Binding-site contacts:
Ligand atom C5 contacts residue ALA291 of chain 1.B at 3.7 Å (hydrophobic).
Ligand atom N2 contacts residue ASN288 of chain 1.B at 2.9 Å (h-bond).
Ligand atom O5 contacts residue TYR215 of chain 1.B at 3.9 Å.
Ligand atom O6 contacts residue TYR215 of chain 1.B at 4.0 Å.
Ligand atom C6 contacts residue NAG1 of chain 1.D at 4.4 Å.
Ligand atom C4 contacts residue ASN288 of chain 1.B at 4.2 Å.
Ligand atom C6 contacts residue ALA291 of chain 1.B at 3.8 Å (hydrophobic).
Ligand atom C2 contacts residue ASN288 of chain 1.B at 2.5 Å.
Ligand atom O7 contacts residue THR218 of chain 1.B at 2.4 Å (h-bond).
Ligand atom N2 contacts residue SER290 of chain 1.B at 4.0 Å.
Ligand atom C5 contacts residue ASN288 of chain 1.B at 3.7 Å.
Ligand atom C8 contacts residue THR218 of chain 1.B at 3.7 Å.
Ligand atom C3 contacts residue ASN288 of chain 1.B at 3.8 Å.
Ligand atom N2 contacts residue ASN216 of chain 1.B at 4.4 Å.
Ligand atom C2 contacts residue ASN216 of chain 1.B at 3.7 Å.
Ligand atom O5 contacts residue ASN216 of chain 1.B at 3.5 Å (h-bond).
Ligand atom O5 contacts residue ALA291 of chain 1.B at 4.3 Å.
Ligand atom O5 contacts residue ASN288 of chain 1.B at 2.4 Å (h-bond).
Ligand atom C3 contacts residue SER290 of chain 1.B at 4.5 Å.
Ligand atom C1 contacts residue ASN288 of chain 1.B at 1.4 Å.
Ligand atom C8 contacts residue ASN288 of chain 1.B at 4.2 Å.
Ligand atom C1 contacts residue SER290 of chain 1.B at 4.3 Å.
Ligand atom N2 contacts residue THR218 of chain 1.B at 4.0 Å.
Ligand atom O6 contacts residue ASN216 of chain 1.B at 3.4 Å (h-bond).
Ligand atom C7 contacts residue THR218 of chain 1.B at 3.1 Å.
Ligand atom C7 contacts residue ASN288 of chain 1.B at 3.7 Å.
Ligand atom O6 contacts residue ASP214 of chain 1.B at 4.0 Å.
Ligand atom C6 contacts residue TYR215 of chain 1.B at 3.9 Å (hydrophobic).
Ligand atom C1 contacts residue ASN216 of chain 1.B at 3.5 Å.
Ligand atom C8 contacts residue LEU217 of chain 1.B at 4.1 Å (hydrophobic).
Ligand atom C6 contacts residue ASN216 of chain 1.B at 4.1 Å.
Ligand atom O6 contacts residue NAG1 of chain 1.D at 3.3 Å.
Ligand atom C8 contacts residue ASN216 of chain 1.B at 3.8 Å.
Ligand atom C5 contacts residue ASN216 of chain 1.B at 4.4 Å.

A small-molecule ligand and the protein it binds are described below.
Small molecule (SMILES): CC(=O)N[C@H]1[C@H](O[C@H]2[C@H](O)[C@@H](NC(C)=O)CO[C@@H]2CO)O[C@H](CO)[C@@H](O)[C@@H]1O

Sequence of chain 1.B:
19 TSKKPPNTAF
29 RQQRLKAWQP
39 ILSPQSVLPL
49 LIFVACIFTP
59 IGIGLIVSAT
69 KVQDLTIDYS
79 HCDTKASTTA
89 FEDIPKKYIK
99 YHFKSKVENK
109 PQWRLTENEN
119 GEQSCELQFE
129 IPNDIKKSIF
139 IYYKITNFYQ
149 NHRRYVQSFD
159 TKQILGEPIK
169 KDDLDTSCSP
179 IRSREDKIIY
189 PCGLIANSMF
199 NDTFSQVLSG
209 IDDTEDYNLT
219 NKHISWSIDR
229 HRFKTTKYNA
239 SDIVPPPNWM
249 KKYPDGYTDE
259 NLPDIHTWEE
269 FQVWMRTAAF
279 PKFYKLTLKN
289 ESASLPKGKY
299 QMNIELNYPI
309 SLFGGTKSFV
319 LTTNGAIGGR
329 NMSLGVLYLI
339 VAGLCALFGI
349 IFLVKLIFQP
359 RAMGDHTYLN